This protein binds this small molecule.
Small molecule (SMILES): Cc1cn(CCC(=O)O)c2ccccc12

Binding-site contacts:
Ligand atom C03 contacts residue HIS18 of chain 1.A at 3.5 Å.
Ligand atom O13 contacts residue SER10 of chain 1.A at 3.6 Å.
Ligand atom C12 contacts residue GLY9 of chain 1.A at 3.5 Å.
Ligand atom C15 contacts residue THR119 of chain 1.A at 3.3 Å.
Ligand atom C11 contacts residue GLY9 of chain 1.A at 3.7 Å.
Ligand atom C11 contacts residue HIS18 of chain 1.A at 3.6 Å.
Ligand atom C12 contacts residue SER10 of chain 1.A at 3.6 Å.
Ligand atom N09 contacts residue HIS18 of chain 1.A at 3.6 Å.
Ligand atom C05 contacts residue PRO8 of chain 1.A at 3.1 Å (hydrophobic).
Ligand atom C11 contacts residue LYS88 of chain 1.A at 3.8 Å.
Ligand atom C04 contacts residue HIS18 of chain 1.A at 3.6 Å.
Ligand atom C01 contacts residue HIS18 of chain 1.A at 3.6 Å.
Ligand atom C10 contacts residue LYS88 of chain 1.A at 3.3 Å.
Ligand atom C03 contacts residue GLY89 of chain 1.A at 3.5 Å.
Ligand atom O13 contacts residue LYS88 of chain 1.A at 4.0 Å.
Ligand atom C08 contacts residue GLY89 of chain 1.A at 3.3 Å.
Ligand atom C06 contacts residue GLY89 of chain 1.A at 3.9 Å.
Ligand atom O14 contacts residue PHE11 of chain 1.A at 3.2 Å (h-bond).
Ligand atom O14 contacts residue SER10 of chain 1.A at 3.3 Å (h-bond).
Ligand atom C04 contacts residue LYS88 of chain 1.A at 3.9 Å.
Ligand atom C08 contacts residue VAL21 of chain 1.A at 3.4 Å (hydrophobic).
Ligand atom C05 contacts residue GLY89 of chain 1.A at 4.0 Å.
Ligand atom C07 contacts residue VAL21 of chain 1.A at 3.3 Å (hydrophobic).
Ligand atom O13 contacts residue GLY9 of chain 1.A at 3.6 Å.
Ligand atom C15 contacts residue GLY89 of chain 1.A at 3.9 Å.
Ligand atom C06 contacts residue PRO8 of chain 1.A at 3.6 Å (hydrophobic).
Ligand atom C02 contacts residue GLY89 of chain 1.A at 3.8 Å.
Ligand atom O14 contacts residue HIS18 of chain 1.A at 3.6 Å.
Ligand atom C05 contacts residue PHE11 of chain 1.A at 4.1 Å (hydrophobic).
Ligand atom C07 contacts residue GLY89 of chain 1.A at 3.5 Å.
Ligand atom C02 contacts residue HIS18 of chain 1.A at 3.5 Å.
Ligand atom C11 contacts residue PRO8 of chain 1.A at 3.8 Å (hydrophobic).
Ligand atom C05 contacts residue LYS88 of chain 1.A at 3.7 Å.
Ligand atom O14 contacts residue GLY9 of chain 1.A at 3.8 Å.
Ligand atom C04 contacts residue GLY89 of chain 1.A at 3.9 Å.
Ligand atom C06 contacts residue VAL87 of chain 1.A at 4.0 Å (hydrophobic).
Ligand atom C01 contacts residue GLY89 of chain 1.A at 4.1 Å.
Ligand atom C11 contacts residue PHE11 of chain 1.A at 4.0 Å (hydrophobic).
Ligand atom N09 contacts residue LYS88 of chain 1.A at 3.8 Å.
Ligand atom C12 contacts residue HIS18 of chain 1.A at 4.0 Å.

Sequence of chain 1.A:
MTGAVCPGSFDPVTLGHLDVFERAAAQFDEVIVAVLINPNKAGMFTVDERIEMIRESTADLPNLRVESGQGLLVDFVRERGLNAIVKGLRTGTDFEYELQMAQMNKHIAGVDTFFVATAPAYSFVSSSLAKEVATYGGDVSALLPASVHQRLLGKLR